Sequence of chain 1.D:
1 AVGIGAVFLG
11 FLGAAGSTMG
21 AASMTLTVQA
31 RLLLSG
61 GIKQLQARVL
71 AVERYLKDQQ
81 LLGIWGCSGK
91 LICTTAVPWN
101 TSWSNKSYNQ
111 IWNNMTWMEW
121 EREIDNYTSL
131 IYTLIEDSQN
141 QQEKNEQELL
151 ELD

Sequence of chain 1.C:
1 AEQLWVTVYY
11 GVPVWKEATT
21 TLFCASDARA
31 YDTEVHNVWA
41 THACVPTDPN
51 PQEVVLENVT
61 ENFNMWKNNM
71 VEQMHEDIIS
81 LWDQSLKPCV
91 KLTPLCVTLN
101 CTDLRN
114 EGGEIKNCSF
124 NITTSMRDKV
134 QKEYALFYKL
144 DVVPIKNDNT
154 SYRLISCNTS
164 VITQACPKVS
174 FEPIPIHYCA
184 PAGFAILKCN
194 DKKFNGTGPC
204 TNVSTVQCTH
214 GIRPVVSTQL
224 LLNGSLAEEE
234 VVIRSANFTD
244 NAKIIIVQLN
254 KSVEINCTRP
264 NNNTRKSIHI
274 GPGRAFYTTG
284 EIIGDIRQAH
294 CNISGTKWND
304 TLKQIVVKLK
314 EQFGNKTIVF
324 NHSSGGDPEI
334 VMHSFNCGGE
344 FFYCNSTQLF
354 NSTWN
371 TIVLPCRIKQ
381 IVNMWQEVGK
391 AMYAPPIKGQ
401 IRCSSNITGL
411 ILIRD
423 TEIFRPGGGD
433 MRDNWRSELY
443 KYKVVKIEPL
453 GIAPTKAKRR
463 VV

The small molecule below binds the protein below.
Small molecule (SMILES): CC(=O)N[C@H]1[C@H](O[C@H]2[C@H](O)[C@@H](NC(C)=O)CO[C@@H]2CO)O[C@H](CO)[C@@H](O)[C@@H]1O

Binding-site contacts:
Ligand atom O6 contacts residue ASN58 of chain 1.C at 3.9 Å.
Ligand atom C7 contacts residue GLU57 of chain 1.C at 3.9 Å.
Ligand atom C1 contacts residue ASN58 of chain 1.C at 1.4 Å.
Ligand atom C1 contacts residue GLU57 of chain 1.C at 4.4 Å.
Ligand atom O7 contacts residue ASN58 of chain 1.C at 4.5 Å.
Ligand atom N2 contacts residue SER17 of chain 1.D at 4.3 Å.
Ligand atom C8 contacts residue SER17 of chain 1.D at 3.8 Å.
Ligand atom C7 contacts residue SER17 of chain 1.D at 3.4 Å.
Ligand atom N2 contacts residue ASN58 of chain 1.C at 2.9 Å (h-bond).
Ligand atom C1 contacts residue GLY16 of chain 1.D at 4.5 Å.
Ligand atom N2 contacts residue GLU57 of chain 1.C at 3.4 Å (salt-bridge).
Ligand atom O5 contacts residue ASN58 of chain 1.C at 2.4 Å (h-bond).
Ligand atom C7 contacts residue ASN58 of chain 1.C at 3.9 Å.
Ligand atom C4 contacts residue ASN58 of chain 1.C at 4.2 Å.
Ligand atom C2 contacts residue ASN58 of chain 1.C at 2.5 Å.
Ligand atom O7 contacts residue SER17 of chain 1.D at 3.0 Å.
Ligand atom C5 contacts residue ASN58 of chain 1.C at 3.7 Å.
Ligand atom O7 contacts residue ALA21 of chain 1.D at 4.2 Å.
Ligand atom C8 contacts residue GLU57 of chain 1.C at 3.3 Å.
Ligand atom C3 contacts residue ASN58 of chain 1.C at 3.8 Å.